Binding-site contacts:
Ligand atom O6 contacts residue ASN35 of chain 1.H at 3.0 Å.
Ligand atom C5 contacts residue TRP34 of chain 1.H at 4.0 Å (hydrophobic).
Ligand atom O4 contacts residue ARG33 of chain 1.H at 3.1 Å.
Ligand atom O4 contacts residue TRP34 of chain 1.H at 4.1 Å.
Ligand atom C6 contacts residue TRP34 of chain 1.I at 4.5 Å (hydrophobic).
Ligand atom C4 contacts residue ARG33 of chain 1.H at 4.3 Å.
Ligand atom C6 contacts residue ASP18 of chain 1.I at 3.8 Å.
Ligand atom C4 contacts residue ASP18 of chain 1.I at 3.9 Å.
Ligand atom C6 contacts residue TRP34 of chain 1.H at 3.5 Å (hydrophobic).
Ligand atom C6 contacts residue TYR14 of chain 1.I at 4.1 Å (hydrophobic).
Ligand atom C4 contacts residue TRP34 of chain 1.H at 4.0 Å (hydrophobic).
Ligand atom C5 contacts residue ARG33 of chain 1.H at 4.4 Å.
Ligand atom O5 contacts residue TRP34 of chain 1.H at 3.5 Å (h-bond).
Ligand atom O5 contacts residue ARG33 of chain 1.H at 4.1 Å.
Ligand atom O5 contacts residue ASN32 of chain 1.H at 3.6 Å.
Ligand atom C6 contacts residue ASN35 of chain 1.H at 3.8 Å.
Ligand atom O4 contacts residue ASP18 of chain 1.I at 3.9 Å.
Ligand atom O6 contacts residue ARG33 of chain 1.H at 4.2 Å.
Ligand atom C1 contacts residue TRP34 of chain 1.H at 4.3 Å (hydrophobic).
Ligand atom C6 contacts residue ARG33 of chain 1.H at 3.9 Å.
Ligand atom O6 contacts residue TRP34 of chain 1.H at 3.4 Å (h-bond).
Ligand atom O6 contacts residue TRP34 of chain 1.I at 4.3 Å.
Ligand atom O4 contacts residue ASN32 of chain 1.H at 4.3 Å.
Ligand atom C1 contacts residue ASN32 of chain 1.H at 4.2 Å.
Ligand atom O6 contacts residue TYR14 of chain 1.I at 4.2 Å.

The protein below binds the small molecule below.
Small molecule (SMILES): OC[C@H]1O[C@H](O[C@@H]2[C@H](O)[C@@H](O)CO[C@@H]2CO)[C@H](O)[C@@H](O)[C@H]1O

Sequence of chain 1.H:
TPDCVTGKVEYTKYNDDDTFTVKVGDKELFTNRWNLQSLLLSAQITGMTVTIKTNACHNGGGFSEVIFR

Sequence of chain 1.I:
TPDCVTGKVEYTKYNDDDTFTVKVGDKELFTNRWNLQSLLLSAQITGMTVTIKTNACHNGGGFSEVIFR